This small molecule binds to this protein.
Small molecule (SMILES): CC(=O)N[C@@H]1[C@@H](O)[C@H](O)[C@@H](CO)O[C@H]1O

Binding-site contacts:
Ligand atom C8 contacts residue HIS42 of chain 1.A at 3.4 Å.
Ligand atom O5 contacts residue ASN44 of chain 1.A at 2.3 Å (h-bond).
Ligand atom C3 contacts residue ASN44 of chain 1.A at 3.8 Å.
Ligand atom N2 contacts residue ASN44 of chain 1.A at 2.9 Å (h-bond).
Ligand atom C8 contacts residue ASN44 of chain 1.A at 4.2 Å.
Ligand atom C2 contacts residue ASN44 of chain 1.A at 2.4 Å.
Ligand atom C4 contacts residue ASN44 of chain 1.A at 4.2 Å.
Ligand atom C7 contacts residue ASN44 of chain 1.A at 3.3 Å.
Ligand atom O7 contacts residue ASN44 of chain 1.A at 3.3 Å (h-bond).
Ligand atom C5 contacts residue ASN44 of chain 1.A at 3.6 Å.
Ligand atom C1 contacts residue ASN44 of chain 1.A at 1.4 Å.
Ligand atom C8 contacts residue THR43 of chain 1.A at 3.8 Å.

Sequence of chain 1.A:
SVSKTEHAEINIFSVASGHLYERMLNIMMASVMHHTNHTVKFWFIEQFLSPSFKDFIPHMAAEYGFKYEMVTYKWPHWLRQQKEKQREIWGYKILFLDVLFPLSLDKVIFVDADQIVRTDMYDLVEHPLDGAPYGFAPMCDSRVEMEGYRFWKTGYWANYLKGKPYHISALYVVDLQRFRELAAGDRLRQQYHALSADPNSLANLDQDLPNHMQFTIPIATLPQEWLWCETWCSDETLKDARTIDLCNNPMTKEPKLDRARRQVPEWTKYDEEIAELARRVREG